This small molecule binds to this protein.
Small molecule (SMILES): CCS(=O)(=O)NC1CCN(C(=O)CNc2c(Cl)cc(Cl)c3nsnc23)CC1

Binding-site contacts:
Ligand atom C05 contacts residue GLY11 of chain 1.B at 3.1 Å.
Ligand atom C27 contacts residue VAL10 of chain 1.B at 3.6 Å (hydrophobic).
Ligand atom C03 contacts residue VAL10 of chain 1.B at 3.4 Å (hydrophobic).
Ligand atom O19 contacts residue TYR97 of chain 1.B at 3.8 Å.
Ligand atom C13 contacts residue CYS13 of chain 1.B at 2.7 Å (hydrophobic).
Ligand atom C06 contacts residue TYR97 of chain 1.B at 3.6 Å (hydrophobic).
Ligand atom C18 contacts residue GLY11 of chain 1.B at 3.5 Å.
Ligand atom C20 contacts residue VAL10 of chain 1.B at 3.8 Å (hydrophobic).
Ligand atom CL1 contacts residue TYR97 of chain 1.B at 3.7 Å.
Ligand atom N04 contacts residue GLY11 of chain 1.B at 3.4 Å (h-bond).
Ligand atom CL2 contacts residue VAL8 of chain 1.B at 3.9 Å.
Ligand atom S12 contacts residue GLU63 of chain 1.B at 3.8 Å.
Ligand atom N23 contacts residue THR59 of chain 1.B at 3.3 Å (h-bond).
Ligand atom C14 contacts residue CYS13 of chain 1.B at 1.8 Å (hydrophobic).
Ligand atom N21 contacts residue VAL10 of chain 1.B at 3.9 Å.
Ligand atom N11 contacts residue GLU63 of chain 1.B at 2.8 Å (salt-bridge).
Ligand atom N04 contacts residue TYR97 of chain 1.B at 3.5 Å.
Ligand atom C27 contacts residue MET73 of chain 1.B at 3.9 Å (hydrophobic).
Ligand atom C02 contacts residue VAL10 of chain 1.B at 3.6 Å (hydrophobic).
Ligand atom C09 contacts residue GLU63 of chain 1.B at 3.6 Å.
Ligand atom O19 contacts residue ARG69 of chain 1.B at 3.2 Å.
Ligand atom C05 contacts residue TYR97 of chain 1.B at 3.4 Å (hydrophobic).
Ligand atom S22 contacts residue THR59 of chain 1.B at 3.6 Å (h-bond).
Ligand atom C18 contacts residue CYS13 of chain 1.B at 3.8 Å (hydrophobic).
Ligand atom C18 contacts residue TYR97 of chain 1.B at 3.9 Å (hydrophobic).
Ligand atom CL2 contacts residue TYR72 of chain 1.B at 3.5 Å.
Ligand atom C24 contacts residue VAL10 of chain 1.B at 3.9 Å (hydrophobic).
Ligand atom C10 contacts residue GLU63 of chain 1.B at 3.9 Å.
Ligand atom N04 contacts residue VAL10 of chain 1.B at 3.7 Å.
Ligand atom C17 contacts residue GLU63 of chain 1.B at 3.8 Å.
Ligand atom CL1 contacts residue GLN100 of chain 1.B at 3.5 Å.
Ligand atom C17 contacts residue CYS13 of chain 1.B at 3.9 Å (hydrophobic).
Ligand atom N23 contacts residue VAL9 of chain 1.B at 3.9 Å.
Ligand atom CL2 contacts residue ARG69 of chain 1.B at 3.7 Å.
Ligand atom N21 contacts residue LYS17 of chain 1.B at 3.7 Å.
Ligand atom S22 contacts residue LYS17 of chain 1.B at 3.8 Å.
Ligand atom S22 contacts residue VAL9 of chain 1.B at 3.7 Å.
Ligand atom O15 contacts residue GLU63 of chain 1.B at 3.7 Å.
Ligand atom C25 contacts residue VAL10 of chain 1.B at 3.7 Å (hydrophobic).
Ligand atom S22 contacts residue GLU63 of chain 1.B at 3.5 Å.

Sequence of chain 1.B:
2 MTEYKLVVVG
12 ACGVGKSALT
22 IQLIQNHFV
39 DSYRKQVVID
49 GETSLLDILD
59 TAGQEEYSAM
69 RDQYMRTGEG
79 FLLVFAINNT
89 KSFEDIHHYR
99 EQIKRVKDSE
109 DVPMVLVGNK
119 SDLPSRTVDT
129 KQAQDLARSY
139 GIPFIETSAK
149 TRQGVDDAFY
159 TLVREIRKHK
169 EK